This protein binds this small molecule.
Small molecule (SMILES): Cc1ccccc1Oc1ccc(Cn2cc(-c3ccccc3)nn2)cc1O

Binding-site contacts:
Ligand atom C22 contacts residue TYR178 of chain 1.B at 3.4 Å (hydrophobic).
Ligand atom C5 contacts residue MET123 of chain 1.B at 3.6 Å (hydrophobic).
Ligand atom C4 contacts residue MET181 of chain 1.B at 3.7 Å (hydrophobic).
Ligand atom C21 contacts residue TYR178 of chain 1.B at 3.5 Å (hydrophobic).
Ligand atom O1 contacts residue NAD1 of chain 1.L at 3.1 Å (h-bond).
Ligand atom C3 contacts residue PHE117 of chain 1.B at 3.6 Å (hydrophobic).
Ligand atom N3 contacts residue ILE222 of chain 1.B at 3.5 Å.
Ligand atom C1 contacts residue NAD1 of chain 1.L at 3.6 Å.
Ligand atom C11 contacts residue NAD1 of chain 1.L at 3.2 Å.
Ligand atom C7 contacts residue ALA218 of chain 1.B at 3.6 Å (hydrophobic).
Ligand atom N3 contacts residue MET219 of chain 1.B at 3.7 Å.
Ligand atom N3 contacts residue GLN234 of chain 1.B at 3.5 Å (h-bond).
Ligand atom C13 contacts residue PHE169 of chain 1.B at 3.7 Å (hydrophobic).
Ligand atom C16 contacts residue MET175 of chain 1.B at 3.5 Å (hydrophobic).
Ligand atom C10 contacts residue ILE222 of chain 1.B at 3.6 Å (hydrophobic).
Ligand atom C9 contacts residue MET219 of chain 1.B at 3.5 Å (hydrophobic).
Ligand atom C12 contacts residue NAD1 of chain 1.L at 3.2 Å.
Ligand atom C13 contacts residue ILE222 of chain 1.B at 3.7 Å (hydrophobic).
Ligand atom O1 contacts residue ALA218 of chain 1.B at 3.5 Å.
Ligand atom C3 contacts residue GLY116 of chain 1.B at 3.6 Å.
Ligand atom O2 contacts residue NAD1 of chain 1.L at 2.6 Å (h-bond).
Ligand atom C17 contacts residue MET175 of chain 1.B at 3.7 Å (hydrophobic).
Ligand atom N2 contacts residue ILE222 of chain 1.B at 3.6 Å.
Ligand atom C7 contacts residue NAD1 of chain 1.L at 3.6 Å.
Ligand atom N2 contacts residue GLN234 of chain 1.B at 2.9 Å (h-bond).
Ligand atom C16 contacts residue PRO176 of chain 1.B at 3.6 Å (hydrophobic).
Ligand atom C2 contacts residue ALA218 of chain 1.B at 3.5 Å (hydrophobic).
Ligand atom C8 contacts residue NAD1 of chain 1.L at 3.5 Å.
Ligand atom C10 contacts residue NAD1 of chain 1.L at 3.2 Å.
Ligand atom C21 contacts residue NAD1 of chain 1.L at 3.5 Å.
Ligand atom N1 contacts residue ILE222 of chain 1.B at 3.6 Å.
Ligand atom C22 contacts residue NAD1 of chain 1.L at 3.4 Å.
Ligand atom C9 contacts residue NAD1 of chain 1.L at 3.6 Å.
Ligand atom C3 contacts residue MET181 of chain 1.B at 3.6 Å (hydrophobic).
Ligand atom C14 contacts residue ILE222 of chain 1.B at 3.7 Å (hydrophobic).
Ligand atom C5 contacts residue MET181 of chain 1.B at 3.6 Å (hydrophobic).
Ligand atom C19 contacts residue LEU238 of chain 1.B at 3.7 Å (hydrophobic).
Ligand atom C10 contacts residue MET219 of chain 1.B at 3.6 Å (hydrophobic).
Ligand atom O2 contacts residue TYR178 of chain 1.B at 2.5 Å (h-bond).
Ligand atom C1 contacts residue ALA218 of chain 1.B at 3.4 Å (hydrophobic).

Sequence of chain 1.D:
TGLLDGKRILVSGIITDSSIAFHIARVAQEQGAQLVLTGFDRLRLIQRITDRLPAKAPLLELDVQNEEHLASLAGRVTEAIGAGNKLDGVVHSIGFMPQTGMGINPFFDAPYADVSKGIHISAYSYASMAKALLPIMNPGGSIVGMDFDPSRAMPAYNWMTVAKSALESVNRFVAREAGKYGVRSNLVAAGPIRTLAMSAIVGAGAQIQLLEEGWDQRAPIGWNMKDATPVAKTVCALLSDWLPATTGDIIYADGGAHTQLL

Sequence of chain 1.B:
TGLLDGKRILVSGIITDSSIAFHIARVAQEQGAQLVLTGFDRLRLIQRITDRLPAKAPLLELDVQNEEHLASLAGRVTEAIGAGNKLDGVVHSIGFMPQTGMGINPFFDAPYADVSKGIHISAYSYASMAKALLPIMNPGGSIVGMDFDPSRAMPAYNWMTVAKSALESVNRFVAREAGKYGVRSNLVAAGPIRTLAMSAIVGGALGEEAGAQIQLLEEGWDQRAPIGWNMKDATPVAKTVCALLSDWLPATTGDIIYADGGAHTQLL